This protein binds this small molecule.
Small molecule (SMILES): CCN1CCN(c2ccc(Nc3cc(Nc4cccc5c4N(C(C)=O)CC5)ccn3)cc2)CC1

Sequence of chain 1.A:
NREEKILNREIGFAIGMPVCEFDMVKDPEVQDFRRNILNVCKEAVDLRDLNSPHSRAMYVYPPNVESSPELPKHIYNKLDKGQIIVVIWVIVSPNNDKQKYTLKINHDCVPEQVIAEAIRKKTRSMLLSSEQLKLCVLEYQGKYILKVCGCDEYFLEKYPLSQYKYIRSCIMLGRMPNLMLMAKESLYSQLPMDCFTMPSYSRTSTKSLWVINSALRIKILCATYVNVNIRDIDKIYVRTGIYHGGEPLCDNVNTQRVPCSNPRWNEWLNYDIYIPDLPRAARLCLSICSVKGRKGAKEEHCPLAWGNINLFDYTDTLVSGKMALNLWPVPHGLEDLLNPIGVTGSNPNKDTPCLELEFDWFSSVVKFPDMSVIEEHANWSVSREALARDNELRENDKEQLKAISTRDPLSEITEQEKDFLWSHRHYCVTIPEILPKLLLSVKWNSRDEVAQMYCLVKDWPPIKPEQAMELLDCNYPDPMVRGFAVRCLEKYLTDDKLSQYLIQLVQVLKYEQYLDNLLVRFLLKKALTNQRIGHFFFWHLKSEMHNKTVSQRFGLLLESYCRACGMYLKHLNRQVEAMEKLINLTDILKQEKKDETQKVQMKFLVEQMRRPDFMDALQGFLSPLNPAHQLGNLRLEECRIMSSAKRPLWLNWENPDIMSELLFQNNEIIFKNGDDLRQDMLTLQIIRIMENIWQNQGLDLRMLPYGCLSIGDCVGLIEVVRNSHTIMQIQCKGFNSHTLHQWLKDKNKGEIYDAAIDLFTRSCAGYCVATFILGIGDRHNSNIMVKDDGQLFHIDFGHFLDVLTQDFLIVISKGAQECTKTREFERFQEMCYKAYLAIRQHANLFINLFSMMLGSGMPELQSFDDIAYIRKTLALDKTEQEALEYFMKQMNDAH

Binding-site contacts:
Ligand atom N3 contacts residue SER901 of chain 1.A at 3.6 Å (h-bond).
Ligand atom N3 contacts residue ASP501 of chain 1.A at 2.7 Å (salt-bridge).
Ligand atom C9 contacts residue CYS502 of chain 1.A at 3.3 Å (hydrophobic).
Ligand atom C15 contacts residue PHE914 of chain 1.A at 3.3 Å (hydrophobic).
Ligand atom C22 contacts residue TYR539 of chain 1.A at 3.0 Å (hydrophobic).
Ligand atom C23 contacts residue TYR539 of chain 1.A at 3.0 Å (hydrophobic).
Ligand atom C8 contacts residue ASP501 of chain 1.A at 3.6 Å.
Ligand atom C19 contacts residue GLN912 of chain 1.A at 3.4 Å.
Ligand atom O1 contacts residue GLY905 of chain 1.A at 3.5 Å.
Ligand atom C9 contacts residue ASP501 of chain 1.A at 3.5 Å.
Ligand atom C23 contacts residue SER901 of chain 1.A at 3.3 Å.
Ligand atom N6 contacts residue ASP501 of chain 1.A at 2.7 Å (salt-bridge).
Ligand atom C18 contacts residue LEU904 of chain 1.A at 3.6 Å (hydrophobic).
Ligand atom C6 contacts residue LEU438 of chain 1.A at 3.8 Å (hydrophobic).
Ligand atom C27 contacts residue PRO437 of chain 1.A at 3.8 Å (hydrophobic).
Ligand atom O1 contacts residue ILE357 of chain 1.A at 3.4 Å.
Ligand atom C20 contacts residue GLN912 of chain 1.A at 3.5 Å.
Ligand atom C26 contacts residue PRO437 of chain 1.A at 3.0 Å (hydrophobic).
Ligand atom C9 contacts residue SER901 of chain 1.A at 3.3 Å.
Ligand atom C16 contacts residue PHE914 of chain 1.A at 3.7 Å (hydrophobic).
Ligand atom C5 contacts residue ASN503 of chain 1.A at 3.8 Å.
Ligand atom C27 contacts residue LEU438 of chain 1.A at 3.6 Å (hydrophobic).
Ligand atom C5 contacts residue PHE914 of chain 1.A at 3.8 Å (hydrophobic).
Ligand atom C20 contacts residue LEU904 of chain 1.A at 3.8 Å (hydrophobic).
Ligand atom N3 contacts residue CYS502 of chain 1.A at 3.8 Å.
Ligand atom C17 contacts residue LEU904 of chain 1.A at 3.8 Å (hydrophobic).
Ligand atom C7 contacts residue ASP501 of chain 1.A at 3.6 Å.
Ligand atom N6 contacts residue CYS502 of chain 1.A at 3.4 Å (h-bond).
Ligand atom C22 contacts residue GLY905 of chain 1.A at 3.4 Å.
Ligand atom N5 contacts residue LEU904 of chain 1.A at 3.7 Å.
Ligand atom C23 contacts residue CYS502 of chain 1.A at 3.7 Å (hydrophobic).
Ligand atom C23 contacts residue ASP501 of chain 1.A at 3.6 Å.
Ligand atom C6 contacts residue ASN503 of chain 1.A at 3.7 Å.
Ligand atom C14 contacts residue PHE914 of chain 1.A at 3.6 Å (hydrophobic).
Ligand atom C13 contacts residue ILE357 of chain 1.A at 3.6 Å (hydrophobic).
Ligand atom N6 contacts residue SER901 of chain 1.A at 2.9 Å (h-bond).
Ligand atom C19 contacts residue LEU904 of chain 1.A at 3.2 Å (hydrophobic).
Ligand atom C10 contacts residue CYS502 of chain 1.A at 3.5 Å (hydrophobic).
Ligand atom O1 contacts residue LEU904 of chain 1.A at 3.7 Å.
Ligand atom C25 contacts residue PHE914 of chain 1.A at 3.7 Å (hydrophobic).